This protein binds this small molecule.
Small molecule (SMILES): C[C@]12CC[C@@H]3c4ccc(O)cc4CC[C@H]3[C@@H]1CC[C@@H]2O

Sequence of chain 1.B:
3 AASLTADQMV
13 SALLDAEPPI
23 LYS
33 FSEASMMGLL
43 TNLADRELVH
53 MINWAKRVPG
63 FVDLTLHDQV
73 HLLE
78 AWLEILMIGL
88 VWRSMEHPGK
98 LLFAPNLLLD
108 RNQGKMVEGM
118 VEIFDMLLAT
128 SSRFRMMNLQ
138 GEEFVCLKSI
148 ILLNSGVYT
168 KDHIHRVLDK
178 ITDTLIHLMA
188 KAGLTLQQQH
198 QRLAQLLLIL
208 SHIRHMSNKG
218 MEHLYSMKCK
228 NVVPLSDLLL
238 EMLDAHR

Binding-site contacts:
Ligand atom C3 contacts residue ARG90 of chain 1.B at 4.1 Å.
Ligand atom C17 contacts residue HIS220 of chain 1.B at 3.5 Å.
Ligand atom C17 contacts residue MET117 of chain 1.B at 4.2 Å (hydrophobic).
Ligand atom C12 contacts residue LEU42 of chain 1.B at 4.1 Å (hydrophobic).
Ligand atom C16 contacts residue GLY217 of chain 1.B at 3.9 Å.
Ligand atom C9 contacts residue PHE100 of chain 1.B at 4.1 Å (hydrophobic).
Ligand atom C2 contacts residue ALA46 of chain 1.B at 4.1 Å (hydrophobic).
Ligand atom C6 contacts residue LEU87 of chain 1.B at 4.0 Å (hydrophobic).
Ligand atom C18 contacts residue LEU221 of chain 1.B at 4.2 Å (hydrophobic).
Ligand atom C6 contacts residue MET84 of chain 1.B at 3.8 Å (hydrophobic).
Ligand atom C15 contacts residue MET84 of chain 1.B at 4.1 Å (hydrophobic).
Ligand atom C5 contacts residue PHE100 of chain 1.B at 3.9 Å (hydrophobic).
Ligand atom C15 contacts residue ILE120 of chain 1.B at 4.2 Å (hydrophobic).
Ligand atom C1 contacts residue LEU42 of chain 1.B at 3.6 Å (hydrophobic).
Ligand atom C18 contacts residue GLY217 of chain 1.B at 4.2 Å.
Ligand atom C18 contacts residue LEU80 of chain 1.B at 4.2 Å (hydrophobic).
Ligand atom C7 contacts residue PHE100 of chain 1.B at 4.1 Å (hydrophobic).
Ligand atom C16 contacts residue HIS220 of chain 1.B at 3.5 Å.
Ligand atom O3 contacts residue GLU49 of chain 1.B at 2.3 Å (salt-bridge).
Ligand atom C1 contacts residue PHE100 of chain 1.B at 4.1 Å (hydrophobic).
Ligand atom C7 contacts residue MET84 of chain 1.B at 4.2 Å (hydrophobic).
Ligand atom C10 contacts residue PHE100 of chain 1.B at 3.8 Å (hydrophobic).
Ligand atom C11 contacts residue LEU42 of chain 1.B at 4.1 Å (hydrophobic).
Ligand atom C2 contacts residue GLU49 of chain 1.B at 3.2 Å.
Ligand atom C4 contacts residue LEU83 of chain 1.B at 3.7 Å (hydrophobic).
Ligand atom C16 contacts residue ILE120 of chain 1.B at 4.0 Å (hydrophobic).
Ligand atom C3 contacts residue GLU49 of chain 1.B at 3.1 Å.
Ligand atom O17 contacts residue GLY217 of chain 1.B at 4.0 Å.
Ligand atom O3 contacts residue ARG90 of chain 1.B at 3.1 Å (salt-bridge).
Ligand atom O17 contacts residue MET39 of chain 1.B at 3.8 Å.
Ligand atom C2 contacts residue LEU42 of chain 1.B at 4.2 Å (hydrophobic).
Ligand atom O17 contacts residue LEU221 of chain 1.B at 3.6 Å.
Ligand atom O17 contacts residue HIS220 of chain 1.B at 3.0 Å (h-bond).
Ligand atom C2 contacts residue LEU45 of chain 1.B at 4.0 Å (hydrophobic).
Ligand atom C15 contacts residue GLY217 of chain 1.B at 4.2 Å.
Ligand atom C2 contacts residue PHE100 of chain 1.B at 4.2 Å (hydrophobic).
Ligand atom C4 contacts residue LEU87 of chain 1.B at 4.2 Å (hydrophobic).
Ligand atom O3 contacts residue LEU83 of chain 1.B at 4.0 Å.
Ligand atom C1 contacts residue ALA46 of chain 1.B at 3.9 Å (hydrophobic).
Ligand atom C3 contacts residue LEU83 of chain 1.B at 4.1 Å (hydrophobic).